Sequence of chain 1.C:
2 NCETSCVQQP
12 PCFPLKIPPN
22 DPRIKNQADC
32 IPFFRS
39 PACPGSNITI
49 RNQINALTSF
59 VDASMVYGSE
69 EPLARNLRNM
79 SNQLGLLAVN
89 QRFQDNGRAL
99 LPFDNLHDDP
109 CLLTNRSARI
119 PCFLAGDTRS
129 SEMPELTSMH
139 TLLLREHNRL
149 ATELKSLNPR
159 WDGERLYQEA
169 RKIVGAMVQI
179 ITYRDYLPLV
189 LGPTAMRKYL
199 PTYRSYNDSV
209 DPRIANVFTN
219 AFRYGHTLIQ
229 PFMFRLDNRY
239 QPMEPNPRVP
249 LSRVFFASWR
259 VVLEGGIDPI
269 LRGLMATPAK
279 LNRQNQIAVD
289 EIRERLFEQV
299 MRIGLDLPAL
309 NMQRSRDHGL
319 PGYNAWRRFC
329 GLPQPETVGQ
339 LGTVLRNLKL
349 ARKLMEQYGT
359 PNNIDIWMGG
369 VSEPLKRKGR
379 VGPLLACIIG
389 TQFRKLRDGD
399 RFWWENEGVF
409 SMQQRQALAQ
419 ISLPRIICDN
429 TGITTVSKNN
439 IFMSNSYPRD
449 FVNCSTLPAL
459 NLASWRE

Binding-site contacts:
Ligand atom O6 contacts residue VAL208 of chain 1.C at 4.3 Å.
Ligand atom C7 contacts residue ASN205 of chain 1.C at 3.4 Å.
Ligand atom O5 contacts residue SER207 of chain 1.C at 4.2 Å.
Ligand atom C4 contacts residue BMA1 of chain 1.R at 4.0 Å.
Ligand atom C1 contacts residue VAL208 of chain 1.C at 4.3 Å (hydrophobic).
Ligand atom C4 contacts residue ASN205 of chain 1.C at 4.2 Å.
Ligand atom O5 contacts residue BMA1 of chain 1.R at 3.8 Å.
Ligand atom C1 contacts residue SER207 of chain 1.C at 4.2 Å.
Ligand atom C4 contacts residue ARG392 of chain 1.C at 4.2 Å.
Ligand atom C5 contacts residue BMA1 of chain 1.R at 4.2 Å.
Ligand atom C2 contacts residue BMA1 of chain 1.R at 3.5 Å.
Ligand atom O5 contacts residue ASN205 of chain 1.C at 2.3 Å (h-bond).
Ligand atom C5 contacts residue SER207 of chain 1.C at 4.1 Å.
Ligand atom O7 contacts residue ARG202 of chain 1.C at 4.0 Å.
Ligand atom O5 contacts residue VAL208 of chain 1.C at 3.5 Å.
Ligand atom C1 contacts residue BMA1 of chain 1.R at 4.2 Å.
Ligand atom C2 contacts residue ASN205 of chain 1.C at 2.5 Å.
Ligand atom C3 contacts residue BMA1 of chain 1.R at 4.2 Å.
Ligand atom C5 contacts residue ASN205 of chain 1.C at 3.6 Å.
Ligand atom C8 contacts residue ASN205 of chain 1.C at 4.5 Å.
Ligand atom C1 contacts residue ASN205 of chain 1.C at 1.4 Å.
Ligand atom C5 contacts residue VAL208 of chain 1.C at 4.4 Å (hydrophobic).
Ligand atom N2 contacts residue ASN205 of chain 1.C at 2.9 Å (h-bond).
Ligand atom O3 contacts residue ARG392 of chain 1.C at 4.2 Å.
Ligand atom O2 contacts residue BMA1 of chain 1.R at 4.3 Å.
Ligand atom C3 contacts residue ASN205 of chain 1.C at 3.7 Å.
Ligand atom C6 contacts residue LYS393 of chain 1.C at 3.7 Å.
Ligand atom C8 contacts residue SER207 of chain 1.C at 3.5 Å.
Ligand atom O3 contacts residue BMA1 of chain 1.R at 4.2 Å.
Ligand atom C6 contacts residue BMA1 of chain 1.R at 4.1 Å.
Ligand atom C6 contacts residue SER207 of chain 1.C at 4.0 Å.
Ligand atom O4 contacts residue BMA1 of chain 1.R at 2.8 Å (h-bond).
Ligand atom O7 contacts residue ASN205 of chain 1.C at 3.5 Å (h-bond).
Ligand atom C5 contacts residue VAL208 of chain 1.C at 4.2 Å (hydrophobic).
Ligand atom C6 contacts residue VAL208 of chain 1.C at 4.2 Å (hydrophobic).
Ligand atom C6 contacts residue VAL208 of chain 1.C at 4.0 Å (hydrophobic).

The small molecule below binds the protein below.
Small molecule (SMILES): CC(=O)N[C@H]1[C@H](O[C@H]2[C@H](O)[C@@H](NC(C)=O)CO[C@@H]2CO[C@@H]2O[C@@H](C)[C@@H](O)[C@@H](O)[C@@H]2O)O[C@H](CO)[C@@H](O[C@@H]2O[C@H](CO)[C@@H](O)[C@H](O)[C@@H]2O)[C@@H]1O